Binding-site contacts:
Ligand atom O12 contacts residue GLU37 of chain 1.A at 3.9 Å.
Ligand atom C6 contacts residue THR38 of chain 1.A at 3.1 Å.
Ligand atom C1 contacts residue THR38 of chain 1.A at 4.4 Å.
Ligand atom O17 contacts residue CSO44 of chain 1.A at 3.7 Å.
Ligand atom C6 contacts residue THR39 of chain 1.A at 3.7 Å.
Ligand atom O16 contacts residue ARG34 of chain 1.A at 2.9 Å (salt-bridge).
Ligand atom C4 contacts residue THR38 of chain 1.A at 4.4 Å.
Ligand atom P13 contacts residue ARG34 of chain 1.A at 3.7 Å.
Ligand atom O17 contacts residue SER36 of chain 1.A at 3.5 Å.
Ligand atom C9 contacts residue CSO44 of chain 1.A at 3.7 Å.
Ligand atom O17 contacts residue GLU35 of chain 1.A at 4.3 Å.
Ligand atom C11 contacts residue GLU37 of chain 1.A at 4.0 Å.
Ligand atom O17 contacts residue GLU37 of chain 1.A at 2.7 Å (salt-bridge).
Ligand atom C10 contacts residue ARG14 of chain 1.A at 3.8 Å.
Ligand atom P13 contacts residue CSO44 of chain 1.A at 3.9 Å.
Ligand atom P13 contacts residue GLU37 of chain 1.A at 3.8 Å.
Ligand atom C8 contacts residue ARG14 of chain 1.A at 2.9 Å.
Ligand atom O15 contacts residue GLU37 of chain 1.A at 3.3 Å (salt-bridge).
Ligand atom O16 contacts residue CSO44 of chain 1.A at 3.6 Å.
Ligand atom C11 contacts residue LYS62 of chain 1.A at 4.5 Å.
Ligand atom C10 contacts residue CSO44 of chain 1.A at 3.9 Å.
Ligand atom O15 contacts residue ARG14 of chain 1.A at 3.8 Å.
Ligand atom P13 contacts residue SER36 of chain 1.A at 4.5 Å.
Ligand atom C11 contacts residue SER36 of chain 1.A at 3.4 Å.
Ligand atom C5 contacts residue THR39 of chain 1.A at 3.6 Å.
Ligand atom O12 contacts residue SER36 of chain 1.A at 2.5 Å (h-bond).
Ligand atom O12 contacts residue CSO44 of chain 1.A at 2.8 Å (h-bond).
Ligand atom C11 contacts residue ARG14 of chain 1.A at 4.5 Å.
Ligand atom O17 contacts residue ARG34 of chain 1.A at 2.8 Å (salt-bridge).
Ligand atom C9 contacts residue ARG14 of chain 1.A at 2.7 Å.
Ligand atom C10 contacts residue LYS62 of chain 1.A at 4.3 Å.
Ligand atom C7 contacts residue ARG14 of chain 1.A at 4.0 Å.
Ligand atom P13 contacts residue ARG14 of chain 1.A at 3.9 Å.
Ligand atom O16 contacts residue ARG14 of chain 1.A at 2.9 Å (salt-bridge).
Ligand atom O12 contacts residue THR39 of chain 1.A at 4.3 Å.
Ligand atom C4 contacts residue THR39 of chain 1.A at 4.4 Å.
Ligand atom O12 contacts residue LYS62 of chain 1.A at 3.5 Å.
Ligand atom C11 contacts residue CSO44 of chain 1.A at 3.6 Å.
Ligand atom C5 contacts residue SER36 of chain 1.A at 4.3 Å.
Ligand atom C5 contacts residue THR38 of chain 1.A at 3.1 Å.

Sequence of chain 1.A:
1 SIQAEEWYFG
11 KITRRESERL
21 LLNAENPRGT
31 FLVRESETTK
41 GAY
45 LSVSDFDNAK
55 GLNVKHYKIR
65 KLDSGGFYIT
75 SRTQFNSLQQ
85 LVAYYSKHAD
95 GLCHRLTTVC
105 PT

This protein binds this small molecule.
Small molecule (SMILES): O=P(O)(O)[C@H](O)c1cccc2ccccc12